Sequence of chain 1.C:
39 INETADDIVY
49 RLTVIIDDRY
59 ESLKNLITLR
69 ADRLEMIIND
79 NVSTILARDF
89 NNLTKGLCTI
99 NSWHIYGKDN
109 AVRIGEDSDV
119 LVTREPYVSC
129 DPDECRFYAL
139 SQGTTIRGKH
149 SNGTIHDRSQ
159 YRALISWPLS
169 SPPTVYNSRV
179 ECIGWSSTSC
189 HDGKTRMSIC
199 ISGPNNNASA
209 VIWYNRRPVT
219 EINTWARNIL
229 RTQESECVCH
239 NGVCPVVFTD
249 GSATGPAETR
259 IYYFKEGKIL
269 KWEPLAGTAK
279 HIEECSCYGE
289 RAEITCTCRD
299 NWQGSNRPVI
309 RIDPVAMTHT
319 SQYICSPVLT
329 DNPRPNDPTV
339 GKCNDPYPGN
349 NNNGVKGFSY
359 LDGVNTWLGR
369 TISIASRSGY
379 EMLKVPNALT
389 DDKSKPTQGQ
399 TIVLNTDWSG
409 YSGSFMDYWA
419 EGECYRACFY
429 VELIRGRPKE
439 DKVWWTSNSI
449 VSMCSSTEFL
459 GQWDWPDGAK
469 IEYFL

A small-molecule ligand and the protein it binds are described below.
Small molecule (SMILES): CC(=O)N[C@H]1[C@H](O[C@H]2[C@H](O)[C@@H](NC(C)=O)CO[C@@H]2CO)O[C@H](CO)[C@@H](O[C@@H]2O[C@H](CO[C@H]3O[C@H](CO[C@H]4O[C@H](CO)[C@@H](O)[C@H](O)[C@@H]4O)[C@@H](O)[C@H](O[C@H]4O[C@H](CO)[C@@H](O)[C@H](O)[C@@H]4O)[C@@H]3O)[C@@H](O)[C@H](O[C@H]3O[C@H](CO)[C@@H](O)[C@H](O)[C@@H]3O[C@H]3O[C@H](CO)[C@@H](O)[C@H](O)[C@@H]3O[C@H]3O[C@H](CO)[C@@H](O)[C@H](O)[C@@H]3O)[C@@H]2O)[C@@H]1O

Sequence of chain 1.F:
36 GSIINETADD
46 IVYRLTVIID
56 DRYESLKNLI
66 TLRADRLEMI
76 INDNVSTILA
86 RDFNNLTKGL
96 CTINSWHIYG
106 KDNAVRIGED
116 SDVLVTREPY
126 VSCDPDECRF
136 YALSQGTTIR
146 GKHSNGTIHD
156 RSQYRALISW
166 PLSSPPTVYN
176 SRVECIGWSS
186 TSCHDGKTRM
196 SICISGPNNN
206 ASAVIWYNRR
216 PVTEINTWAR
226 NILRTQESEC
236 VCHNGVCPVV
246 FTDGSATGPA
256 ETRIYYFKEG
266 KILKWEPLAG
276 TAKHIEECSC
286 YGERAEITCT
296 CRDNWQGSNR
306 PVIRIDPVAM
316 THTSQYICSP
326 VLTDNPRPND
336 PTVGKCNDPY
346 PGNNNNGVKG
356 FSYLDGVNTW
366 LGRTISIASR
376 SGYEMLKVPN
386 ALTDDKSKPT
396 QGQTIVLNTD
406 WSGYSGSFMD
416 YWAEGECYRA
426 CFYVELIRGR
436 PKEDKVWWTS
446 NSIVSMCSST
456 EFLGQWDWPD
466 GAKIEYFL

Binding-site contacts:
Ligand atom O5 contacts residue GLN460 of chain 1.C at 3.7 Å.
Ligand atom C6 contacts residue ARG368 of chain 1.C at 3.6 Å.
Ligand atom O4 contacts residue ARG332 of chain 1.C at 3.2 Å (salt-bridge).
Ligand atom O4 contacts residue ARG368 of chain 1.C at 3.0 Å (salt-bridge).
Ligand atom C7 contacts residue ASN205 of chain 1.F at 3.5 Å.
Ligand atom C6 contacts residue LEU458 of chain 1.C at 3.3 Å (hydrophobic).
Ligand atom C1 contacts residue ASN205 of chain 1.F at 1.5 Å.
Ligand atom O6 contacts residue PRO394 of chain 1.C at 3.7 Å.
Ligand atom O3 contacts residue GLU379 of chain 1.C at 2.7 Å (salt-bridge).
Ligand atom C6 contacts residue PRO394 of chain 1.C at 3.6 Å (hydrophobic).
Ligand atom O6 contacts residue LEU458 of chain 1.C at 3.3 Å (h-bond).
Ligand atom O3 contacts residue ASN334 of chain 1.C at 3.2 Å.
Ligand atom O5 contacts residue GLY459 of chain 1.C at 3.6 Å.
Ligand atom O7 contacts residue ASN204 of chain 1.F at 2.9 Å (h-bond).
Ligand atom O6 contacts residue LYS393 of chain 1.C at 3.2 Å (salt-bridge).
Ligand atom O6 contacts residue ASP335 of chain 1.C at 2.8 Å (salt-bridge).
Ligand atom O3 contacts residue GLY397 of chain 1.C at 2.8 Å (h-bond).
Ligand atom O2 contacts residue ASN334 of chain 1.C at 3.6 Å.
Ligand atom O5 contacts residue ASN205 of chain 1.F at 2.4 Å (h-bond).
Ligand atom C3 contacts residue GLY397 of chain 1.C at 3.0 Å.
Ligand atom C6 contacts residue LYS393 of chain 1.C at 3.6 Å.
Ligand atom O7 contacts residue ASN205 of chain 1.F at 3.4 Å (h-bond).
Ligand atom O3 contacts residue ARG368 of chain 1.C at 2.9 Å (salt-bridge).
Ligand atom O4 contacts residue GLY397 of chain 1.C at 3.5 Å (h-bond).
Ligand atom C5 contacts residue ASN205 of chain 1.F at 3.7 Å.
Ligand atom C3 contacts residue GLU379 of chain 1.C at 3.3 Å.
Ligand atom C7 contacts residue ASN204 of chain 1.F at 3.4 Å.
Ligand atom C2 contacts residue ASN205 of chain 1.F at 2.5 Å.
Ligand atom O4 contacts residue ASP335 of chain 1.C at 3.7 Å.
Ligand atom N2 contacts residue ASN205 of chain 1.F at 3.1 Å (h-bond).
Ligand atom O3 contacts residue ASP335 of chain 1.C at 3.1 Å (salt-bridge).
Ligand atom O5 contacts residue GLY397 of chain 1.C at 3.7 Å.
Ligand atom O6 contacts residue ILE370 of chain 1.C at 2.5 Å (h-bond).
Ligand atom O4 contacts residue GLU379 of chain 1.C at 2.9 Å (salt-bridge).
Ligand atom C5 contacts residue ARG368 of chain 1.C at 3.7 Å.
Ligand atom C6 contacts residue GLN396 of chain 1.C at 3.5 Å.
Ligand atom C6 contacts residue THR395 of chain 1.C at 3.7 Å.
Ligand atom C6 contacts residue ILE370 of chain 1.C at 3.6 Å (hydrophobic).
Ligand atom O6 contacts residue GLN460 of chain 1.C at 3.1 Å.
Ligand atom O3 contacts residue GLN396 of chain 1.C at 3.6 Å.